A protein and the small-molecule ligand that binds it are described below.
Small molecule (SMILES): O=C(c1ccc(OCCN2CCCCC2)cc1)c1c(-c2ccc(O)cc2)sc2cc(O)ccc12

Binding-site contacts:
Ligand atom C12 contacts residue HIS224 of chain 1.B at 3.7 Å.
Ligand atom C12 contacts residue LEU225 of chain 1.B at 3.8 Å (hydrophobic).
Ligand atom O3 contacts residue GLU53 of chain 1.B at 2.4 Å (salt-bridge).
Ligand atom O3 contacts residue ARG94 of chain 1.B at 2.9 Å (salt-bridge).
Ligand atom C25 contacts residue ASP51 of chain 1.B at 3.5 Å.
Ligand atom C10 contacts residue ILE124 of chain 1.B at 3.8 Å (hydrophobic).
Ligand atom C21 contacts residue LEU225 of chain 1.B at 3.7 Å (hydrophobic).
Ligand atom C3 contacts residue ARG94 of chain 1.B at 3.9 Å.
Ligand atom C29 contacts residue LEU54 of chain 1.B at 3.8 Å (hydrophobic).
Ligand atom O16 contacts residue LEU46 of chain 1.B at 3.6 Å.
Ligand atom C5 contacts residue LEU91 of chain 1.B at 3.9 Å (hydrophobic).
Ligand atom S6 contacts residue PHE104 of chain 1.B at 3.9 Å.
Ligand atom C2 contacts residue GLU53 of chain 1.B at 3.2 Å.
Ligand atom C29 contacts residue LEU236 of chain 1.B at 3.7 Å (hydrophobic).
Ligand atom C30 contacts residue ASP51 of chain 1.B at 3.4 Å.
Ligand atom C9 contacts residue LEU128 of chain 1.B at 3.8 Å (hydrophobic).
Ligand atom C11 contacts residue HIS224 of chain 1.B at 3.5 Å.
Ligand atom C31 contacts residue TRP83 of chain 1.B at 3.6 Å (hydrophobic).
Ligand atom C30 contacts residue LEU54 of chain 1.B at 3.8 Å (hydrophobic).
Ligand atom C5 contacts residue PHE104 of chain 1.B at 3.9 Å (hydrophobic).
Ligand atom C4 contacts residue LEU87 of chain 1.B at 3.8 Å (hydrophobic).
Ligand atom C1 contacts residue ALA50 of chain 1.B at 3.8 Å (hydrophobic).
Ligand atom C20 contacts residue ALA50 of chain 1.B at 3.9 Å (hydrophobic).
Ligand atom C28 contacts residue LEU239 of chain 1.B at 3.7 Å (hydrophobic).
Ligand atom C24 contacts residue ASP51 of chain 1.B at 3.6 Å.
Ligand atom C4 contacts residue LEU91 of chain 1.B at 3.8 Å (hydrophobic).
Ligand atom C3 contacts residue GLU53 of chain 1.B at 3.2 Å.
Ligand atom C21 contacts residue TRP83 of chain 1.B at 3.7 Å (hydrophobic).
Ligand atom C22 contacts residue ALA50 of chain 1.B at 3.8 Å (hydrophobic).
Ligand atom O11 contacts residue ILE124 of chain 1.B at 2.9 Å.
Ligand atom C27 contacts residue ASP51 of chain 1.B at 3.5 Å.
Ligand atom C19 contacts residue THR47 of chain 1.B at 3.7 Å.
Ligand atom O11 contacts residue MET121 of chain 1.B at 3.8 Å.
Ligand atom O11 contacts residue HIS224 of chain 1.B at 2.5 Å (h-bond).
Ligand atom C24 contacts residue THR47 of chain 1.B at 3.5 Å.
Ligand atom C31 contacts residue ASP51 of chain 1.B at 3.2 Å.
Ligand atom N26 contacts residue ASP51 of chain 1.B at 2.8 Å (salt-bridge).
Ligand atom C21 contacts residue ALA50 of chain 1.B at 3.6 Å (hydrophobic).
Ligand atom S6 contacts residue LEU91 of chain 1.B at 3.4 Å.
Ligand atom C10 contacts residue MET121 of chain 1.B at 3.8 Å (hydrophobic).

Sequence of chain 1.B:
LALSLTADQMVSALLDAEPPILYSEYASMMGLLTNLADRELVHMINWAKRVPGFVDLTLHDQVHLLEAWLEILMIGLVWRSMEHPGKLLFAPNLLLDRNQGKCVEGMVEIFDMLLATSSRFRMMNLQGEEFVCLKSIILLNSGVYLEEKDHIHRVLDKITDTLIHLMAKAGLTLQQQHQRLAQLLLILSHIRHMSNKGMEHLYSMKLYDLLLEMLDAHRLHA